Sequence of chain 1.A:
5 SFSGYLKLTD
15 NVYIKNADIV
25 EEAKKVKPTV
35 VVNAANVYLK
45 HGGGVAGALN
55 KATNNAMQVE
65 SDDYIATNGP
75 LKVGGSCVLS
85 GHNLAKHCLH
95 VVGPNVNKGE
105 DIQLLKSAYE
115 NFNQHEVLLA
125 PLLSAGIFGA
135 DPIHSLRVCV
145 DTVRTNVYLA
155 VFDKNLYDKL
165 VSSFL

Binding-site contacts:
Ligand atom C contacts residue HIS119 of chain 1.A at 4.2 Å.
Ligand atom S contacts residue ARG148 of chain 1.A at 4.1 Å.
Ligand atom C4 contacts residue THR149 of chain 1.A at 3.6 Å.
Ligand atom C contacts residue ASN117 of chain 1.A at 4.0 Å.
Ligand atom O contacts residue GLU120 of chain 1.A at 3.9 Å.
Ligand atom C1 contacts residue ASN117 of chain 1.A at 4.4 Å.
Ligand atom C contacts residue GLN118 of chain 1.A at 3.4 Å.
Ligand atom C1 contacts residue GLU120 of chain 1.A at 3.8 Å.
Ligand atom C3 contacts residue THR149 of chain 1.A at 3.7 Å.
Ligand atom C3 contacts residue ASN117 of chain 1.A at 4.2 Å.
Ligand atom C4 contacts residue ASN117 of chain 1.A at 3.5 Å.
Ligand atom N1 contacts residue THR149 of chain 1.A at 3.9 Å.
Ligand atom C2 contacts residue GLU120 of chain 1.A at 3.6 Å.
Ligand atom C7 contacts residue ARG148 of chain 1.A at 4.2 Å.
Ligand atom O contacts residue THR149 of chain 1.A at 3.6 Å.
Ligand atom N contacts residue THR149 of chain 1.A at 4.3 Å.
Ligand atom C6 contacts residue THR149 of chain 1.A at 4.3 Å.
Ligand atom N1 contacts residue ASN117 of chain 1.A at 4.3 Å.
Ligand atom N contacts residue ASN117 of chain 1.A at 3.8 Å.
Ligand atom C6 contacts residue ARG148 of chain 1.A at 4.2 Å.
Ligand atom O2 contacts residue ARG148 of chain 1.A at 2.8 Å (salt-bridge).

This protein binds this small molecule.
Small molecule (SMILES): CC(C)NC(=O)N(C)[C@@H]1CCS(=O)(=O)C1